A small-molecule ligand and the protein it binds are described below.
Small molecule (SMILES): Cc1cn([C@H]2C[C@H](O[P](=O)(O)OC[C@H]3O[C@@H](n4ccc(N)nc4=O)C[C@@H]3O[P](=O)(O)OC[C@H]3O[C@@H](n4cnc5c(=O)nc(N)[nH]c54)C[C@@H]3O[P](=O)(O)OC[C@H]3O[C@@H](n4cnc5c(N)ncnc54)C[C@@H]3O[P](=O)(O)OC[C@H]3O[C@@H](n4cc(C)c(=O)[nH]c4=O)C[C@@H]3O[P](=O)(O)OC[C@H]3O[C@@H](n4cc(C)c(=O)[nH]c4=O)C[C@@H]3O[P](=O)(O)OC[C@H]3O[C@@H](n4ccc(N)nc4=O)C[C@@H]3O[P](=O)(O)OC[C@H]3O[C@@H](n4ccc(N)nc4=O)C[C@@H]3O)[C@@H](COP(=O)=O)O2)c(=O)[nH]c1=O

Sequence of chain 1.A:
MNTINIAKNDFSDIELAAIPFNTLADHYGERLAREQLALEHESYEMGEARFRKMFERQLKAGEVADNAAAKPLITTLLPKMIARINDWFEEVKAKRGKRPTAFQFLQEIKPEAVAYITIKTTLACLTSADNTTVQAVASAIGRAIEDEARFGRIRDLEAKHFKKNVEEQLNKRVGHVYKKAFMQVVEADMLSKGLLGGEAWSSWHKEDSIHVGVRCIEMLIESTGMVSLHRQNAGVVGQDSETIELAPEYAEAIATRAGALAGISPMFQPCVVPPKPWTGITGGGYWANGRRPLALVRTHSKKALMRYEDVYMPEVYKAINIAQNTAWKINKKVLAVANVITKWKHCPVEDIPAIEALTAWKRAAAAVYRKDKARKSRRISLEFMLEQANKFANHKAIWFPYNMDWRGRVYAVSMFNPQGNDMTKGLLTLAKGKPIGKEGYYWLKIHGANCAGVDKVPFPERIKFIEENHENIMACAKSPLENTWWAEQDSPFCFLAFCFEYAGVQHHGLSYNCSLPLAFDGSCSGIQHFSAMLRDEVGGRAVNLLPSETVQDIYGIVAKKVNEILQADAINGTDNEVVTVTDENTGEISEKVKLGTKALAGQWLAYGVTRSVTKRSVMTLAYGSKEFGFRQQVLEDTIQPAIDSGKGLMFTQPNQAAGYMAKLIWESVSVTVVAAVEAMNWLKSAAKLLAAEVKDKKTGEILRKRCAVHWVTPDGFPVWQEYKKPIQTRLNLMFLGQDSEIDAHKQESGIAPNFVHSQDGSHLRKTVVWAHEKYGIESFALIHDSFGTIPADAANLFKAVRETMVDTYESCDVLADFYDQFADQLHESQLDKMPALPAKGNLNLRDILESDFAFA

Binding-site contacts:
Ligand atom OP1 contacts residue LYS704 of chain 1.A at 3.3 Å.
Ligand atom OP2 contacts residue LYS704 of chain 1.A at 4.3 Å.
Ligand atom O5' contacts residue LYS704 of chain 1.A at 4.5 Å.
Ligand atom P contacts residue LYS704 of chain 1.A at 4.1 Å.
Ligand atom OP1 contacts residue GLU775 of chain 1.A at 3.3 Å (salt-bridge).
Ligand atom O3' contacts residue LYS704 of chain 1.A at 4.1 Å.